Sequence of chain 1.B:
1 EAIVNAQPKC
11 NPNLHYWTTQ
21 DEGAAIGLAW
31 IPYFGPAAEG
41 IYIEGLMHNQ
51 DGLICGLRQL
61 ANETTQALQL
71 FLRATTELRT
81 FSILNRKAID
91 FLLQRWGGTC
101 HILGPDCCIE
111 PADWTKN

This protein binds this small molecule.
Small molecule (SMILES): C[C@]12C[C@@H]3C[C@](C(=O)NC4CCC(N)CC4)(C1)C[C@@](c1ccccc1)(C3)C2

Binding-site contacts:
Ligand atom C01 contacts residue LEU159 of chain 1.A at 3.7 Å (hydrophobic).
Ligand atom C12 contacts residue ALA74 of chain 1.A at 4.2 Å (hydrophobic).
Ligand atom C12 contacts residue VAL39 of chain 1.A at 3.8 Å (hydrophobic).
Ligand atom C13 contacts residue LEU41 of chain 1.A at 3.7 Å (hydrophobic).
Ligand atom C04 contacts residue MET47 of chain 1.B at 3.7 Å (hydrophobic).
Ligand atom C11 contacts residue TYR16 of chain 1.B at 3.4 Å (hydrophobic).
Ligand atom C08 contacts residue LEU14 of chain 1.B at 4.2 Å (hydrophobic).
Ligand atom C13 contacts residue LEU14 of chain 1.B at 3.4 Å (hydrophobic).
Ligand atom C11 contacts residue ALA74 of chain 1.A at 3.6 Å (hydrophobic).
Ligand atom C17 contacts residue ARG37 of chain 1.A at 4.1 Å.
Ligand atom C10 contacts residue TYR16 of chain 1.B at 3.5 Å (hydrophobic).
Ligand atom C19 contacts residue ARG37 of chain 1.A at 3.3 Å.
Ligand atom C24 contacts residue TYR16 of chain 1.B at 4.0 Å (hydrophobic).
Ligand atom C12 contacts residue GLY40 of chain 1.A at 3.8 Å.
Ligand atom N18 contacts residue ARG37 of chain 1.A at 4.0 Å.
Ligand atom C12 contacts residue GLY75 of chain 1.A at 3.8 Å.
Ligand atom C01 contacts residue LEU157 of chain 1.A at 4.2 Å (hydrophobic).
Ligand atom C08 contacts residue TYR16 of chain 1.B at 3.6 Å (hydrophobic).
Ligand atom C10 contacts residue ALA74 of chain 1.A at 3.5 Å (hydrophobic).
Ligand atom C14 contacts residue LEU14 of chain 1.B at 3.3 Å (hydrophobic).
Ligand atom C10 contacts residue VAL39 of chain 1.A at 4.2 Å (hydrophobic).
Ligand atom C14 contacts residue VAL39 of chain 1.A at 3.7 Å (hydrophobic).
Ligand atom C13 contacts residue VAL39 of chain 1.A at 3.2 Å (hydrophobic).
Ligand atom O26 contacts residue ARG37 of chain 1.A at 3.7 Å.
Ligand atom C22 contacts residue TYR16 of chain 1.B at 4.2 Å (hydrophobic).
Ligand atom C04 contacts residue TYR16 of chain 1.B at 4.0 Å (hydrophobic).
Ligand atom C03 contacts residue MET47 of chain 1.B at 3.4 Å (hydrophobic).
Ligand atom C09 contacts residue VAL39 of chain 1.A at 3.9 Å (hydrophobic).
Ligand atom C09 contacts residue LEU14 of chain 1.B at 3.9 Å (hydrophobic).
Ligand atom C08 contacts residue MET47 of chain 1.B at 4.1 Å (hydrophobic).
Ligand atom C27 contacts residue LEU159 of chain 1.A at 3.6 Å (hydrophobic).
Ligand atom C20 contacts residue ARG37 of chain 1.A at 4.0 Å.
Ligand atom C12 contacts residue TYR16 of chain 1.B at 4.3 Å (hydrophobic).
Ligand atom C02 contacts residue LEU159 of chain 1.A at 4.3 Å (hydrophobic).
Ligand atom C12 contacts residue LEU14 of chain 1.B at 4.1 Å (hydrophobic).
Ligand atom C10 contacts residue GLY75 of chain 1.A at 4.3 Å.
Ligand atom C25 contacts residue ARG37 of chain 1.A at 4.2 Å.
Ligand atom C05 contacts residue TYR16 of chain 1.B at 4.1 Å (hydrophobic).
Ligand atom C11 contacts residue GLY75 of chain 1.A at 3.2 Å.
Ligand atom C12 contacts residue LEU41 of chain 1.A at 4.0 Å (hydrophobic).

Sequence of chain 1.A:
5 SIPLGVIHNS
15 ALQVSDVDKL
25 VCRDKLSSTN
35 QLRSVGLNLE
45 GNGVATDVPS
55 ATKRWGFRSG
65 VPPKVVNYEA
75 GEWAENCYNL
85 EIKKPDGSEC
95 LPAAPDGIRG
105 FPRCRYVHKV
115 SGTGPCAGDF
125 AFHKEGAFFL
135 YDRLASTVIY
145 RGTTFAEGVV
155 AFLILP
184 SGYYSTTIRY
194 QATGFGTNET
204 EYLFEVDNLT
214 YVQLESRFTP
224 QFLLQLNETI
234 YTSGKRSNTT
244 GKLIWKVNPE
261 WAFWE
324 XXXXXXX